Sequence of chain 1.A:
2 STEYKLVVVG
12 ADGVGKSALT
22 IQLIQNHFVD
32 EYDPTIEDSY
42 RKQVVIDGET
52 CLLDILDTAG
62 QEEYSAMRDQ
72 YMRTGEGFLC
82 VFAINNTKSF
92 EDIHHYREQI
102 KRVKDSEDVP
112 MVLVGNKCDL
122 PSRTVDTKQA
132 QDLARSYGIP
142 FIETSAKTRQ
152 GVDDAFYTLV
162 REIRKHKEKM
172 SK

The protein below binds the small molecule below.
Small molecule (SMILES): Nc1nc2c(ncn2[C@@H]2O[C@H](CO[P](=O)(O)O[P](=O)(O)NP(=O)(O)O)[C@@H](O)[C@H]2O)c(=O)[nH]1

Binding-site contacts:
Ligand atom O1G contacts residue TYR33 of chain 1.A at 3.5 Å.
Ligand atom O3G contacts residue GLY61 of chain 1.A at 3.0 Å (h-bond).
Ligand atom O2B contacts residue GLY14 of chain 1.A at 3.5 Å (h-bond).
Ligand atom O2' contacts residue ASP31 of chain 1.A at 3.2 Å (salt-bridge).
Ligand atom O6 contacts residue SER146 of chain 1.A at 3.5 Å.
Ligand atom C2' contacts residue VAL30 of chain 1.A at 3.5 Å (hydrophobic).
Ligand atom O1B contacts residue SER18 of chain 1.A at 2.9 Å (h-bond).
Ligand atom O2B contacts residue VAL15 of chain 1.A at 3.1 Å (h-bond).
Ligand atom N2 contacts residue LEU121 of chain 1.A at 3.5 Å.
Ligand atom O6 contacts residue LYS118 of chain 1.A at 3.3 Å.
Ligand atom N3B contacts residue MG1 of chain 1.B at 3.4 Å.
Ligand atom O6 contacts residue ASN117 of chain 1.A at 3.3 Å (h-bond).
Ligand atom O4' contacts residue LYS118 of chain 1.A at 3.1 Å (salt-bridge).
Ligand atom O2B contacts residue GLY16 of chain 1.A at 3.0 Å (h-bond).
Ligand atom C6 contacts residue ASP120 of chain 1.A at 3.5 Å.
Ligand atom O1B contacts residue LYS17 of chain 1.A at 3.5 Å (salt-bridge).
Ligand atom O2' contacts residue VAL30 of chain 1.A at 2.6 Å (h-bond).
Ligand atom O2A contacts residue SER18 of chain 1.A at 3.4 Å (h-bond).
Ligand atom O1G contacts residue PRO35 of chain 1.A at 3.3 Å.
Ligand atom PG contacts residue MG1 of chain 1.B at 3.2 Å.
Ligand atom O6 contacts residue ASP120 of chain 1.A at 3.5 Å (salt-bridge).
Ligand atom O3G contacts residue ASP13 of chain 1.A at 3.4 Å.
Ligand atom O2B contacts residue LYS17 of chain 1.A at 2.9 Å (salt-bridge).
Ligand atom C3' contacts residue GLU32 of chain 1.A at 3.5 Å.
Ligand atom O2A contacts residue ALA19 of chain 1.A at 2.8 Å (h-bond).
Ligand atom O2G contacts residue MG1 of chain 1.B at 2.0 Å.
Ligand atom O2A contacts residue GLY16 of chain 1.A at 3.3 Å.
Ligand atom N1 contacts residue ASP120 of chain 1.A at 2.8 Å (salt-bridge).
Ligand atom O3G contacts residue LYS17 of chain 1.A at 2.7 Å (salt-bridge).
Ligand atom O3G contacts residue GLY14 of chain 1.A at 3.4 Å (h-bond).
Ligand atom N7 contacts residue ASN117 of chain 1.A at 3.2 Å (h-bond).
Ligand atom O3' contacts residue ASP31 of chain 1.A at 3.0 Å (salt-bridge).
Ligand atom O2' contacts residue PHE29 of chain 1.A at 3.3 Å.
Ligand atom N3B contacts residue GLY14 of chain 1.A at 3.3 Å (h-bond).
Ligand atom O3A contacts residue GLY16 of chain 1.A at 3.2 Å (h-bond).
Ligand atom O2G contacts residue THR36 of chain 1.A at 3.0 Å (h-bond).
Ligand atom N2 contacts residue ASP120 of chain 1.A at 2.8 Å (salt-bridge).
Ligand atom PB contacts residue MG1 of chain 1.B at 3.2 Å.
Ligand atom O1B contacts residue MG1 of chain 1.B at 2.1 Å.
Ligand atom O6 contacts residue ALA147 of chain 1.A at 2.9 Å (h-bond).